The protein below binds the small molecule below.
Small molecule (SMILES): Cc1cn([C@H]2C[C@H](N=[N+]=[N-])[C@@H](CO)O2)c(=O)[nH]c1=O

Binding-site contacts:
Ligand atom C2' contacts residue ILE29 of chain 1.A at 4.1 Å (hydrophobic).
Ligand atom C5' contacts residue SO41 of chain 1.E at 3.5 Å.
Ligand atom C2' contacts residue PHE114 of chain 1.A at 3.7 Å (hydrophobic).
Ligand atom O2 contacts residue MET118 of chain 1.A at 4.0 Å.
Ligand atom C5A contacts residue ARG105 of chain 1.A at 3.9 Å.
Ligand atom O2 contacts residue PHE114 of chain 1.A at 3.8 Å.
Ligand atom C6 contacts residue PHE114 of chain 1.A at 4.0 Å (hydrophobic).
Ligand atom C3' contacts residue SO41 of chain 1.E at 3.5 Å.
Ligand atom O4 contacts residue PHE114 of chain 1.A at 3.4 Å.
Ligand atom O4' contacts residue LEU66 of chain 1.A at 4.1 Å.
Ligand atom O5' contacts residue SO41 of chain 1.E at 2.7 Å (h-bond).
Ligand atom O5' contacts residue ARG105 of chain 1.A at 3.6 Å.
Ligand atom C2 contacts residue PHE80 of chain 1.A at 3.5 Å (hydrophobic).
Ligand atom C5' contacts residue VAL54 of chain 1.A at 3.9 Å (hydrophobic).
Ligand atom N3 contacts residue PHE80 of chain 1.A at 3.7 Å.
Ligand atom O4 contacts residue GLN81 of chain 1.A at 3.1 Å (h-bond).
Ligand atom O4' contacts residue TRP57 of chain 1.A at 3.5 Å.
Ligand atom N1 contacts residue PHE114 of chain 1.A at 3.8 Å.
Ligand atom O4 contacts residue VAL84 of chain 1.A at 3.5 Å.
Ligand atom C5A contacts residue TRP57 of chain 1.A at 3.6 Å (hydrophobic).
Ligand atom C5' contacts residue GLU52 of chain 1.A at 3.6 Å.
Ligand atom C2 contacts residue PHE114 of chain 1.A at 3.5 Å (hydrophobic).
Ligand atom C4 contacts residue PHE114 of chain 1.A at 3.3 Å (hydrophobic).
Ligand atom N3 contacts residue GLN81 of chain 1.A at 2.9 Å (h-bond).
Ligand atom C2 contacts residue GLN81 of chain 1.A at 3.6 Å.
Ligand atom C5A contacts residue PHE114 of chain 1.A at 4.0 Å (hydrophobic).
Ligand atom O4 contacts residue ALA110 of chain 1.A at 3.3 Å.
Ligand atom C5A contacts residue MET88 of chain 1.A at 3.9 Å (hydrophobic).
Ligand atom C6 contacts residue TRP57 of chain 1.A at 3.6 Å (hydrophobic).
Ligand atom C4 contacts residue GLN81 of chain 1.A at 3.7 Å.
Ligand atom C5 contacts residue PHE114 of chain 1.A at 3.6 Å (hydrophobic).
Ligand atom O5' contacts residue GLU52 of chain 1.A at 2.8 Å (salt-bridge).
Ligand atom C4 contacts residue VAL84 of chain 1.A at 4.0 Å (hydrophobic).
Ligand atom O2 contacts residue PHE80 of chain 1.A at 3.1 Å.
Ligand atom C5 contacts residue TRP57 of chain 1.A at 3.8 Å (hydrophobic).
Ligand atom C5A contacts residue GLU52 of chain 1.A at 3.2 Å.
Ligand atom N3 contacts residue PHE114 of chain 1.A at 3.3 Å.
Ligand atom O2 contacts residue GLN81 of chain 1.A at 3.4 Å (h-bond).
Ligand atom C5 contacts residue GLU52 of chain 1.A at 4.0 Å.
Ligand atom C6 contacts residue GLU52 of chain 1.A at 3.8 Å.

Sequence of chain 1.A:
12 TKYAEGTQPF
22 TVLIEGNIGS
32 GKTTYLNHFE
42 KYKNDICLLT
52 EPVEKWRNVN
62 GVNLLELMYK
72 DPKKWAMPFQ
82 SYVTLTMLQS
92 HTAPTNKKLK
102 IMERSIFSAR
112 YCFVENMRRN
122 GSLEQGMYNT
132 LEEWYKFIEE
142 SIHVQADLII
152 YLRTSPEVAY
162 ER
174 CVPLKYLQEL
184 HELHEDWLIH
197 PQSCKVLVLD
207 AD